Binding-site contacts:
Ligand atom C8 contacts residue ASN94 of chain 2.B at 4.0 Å.
Ligand atom C2 contacts residue ASN94 of chain 2.B at 2.0 Å.
Ligand atom C2 contacts residue GLU112 of chain 3.B at 3.2 Å.
Ligand atom O7 contacts residue ASN94 of chain 2.B at 3.0 Å (h-bond).
Ligand atom C5 contacts residue ASN94 of chain 2.B at 3.8 Å.
Ligand atom C3 contacts residue ASN94 of chain 2.B at 3.5 Å.
Ligand atom C7 contacts residue GLU112 of chain 3.B at 3.8 Å.
Ligand atom O5 contacts residue ASN94 of chain 2.B at 2.6 Å (h-bond).
Ligand atom O2 contacts residue GLY1 of chain 3.V at 4.5 Å.
Ligand atom O7 contacts residue GLU112 of chain 3.B at 4.1 Å.
Ligand atom N2 contacts residue ASN94 of chain 2.B at 2.3 Å (h-bond).
Ligand atom C7 contacts residue ASN94 of chain 2.B at 2.9 Å.
Ligand atom O3 contacts residue ASN94 of chain 2.B at 4.3 Å.
Ligand atom O5 contacts residue GLU112 of chain 3.B at 4.4 Å.
Ligand atom N2 contacts residue LYS99 of chain 2.B at 4.1 Å.
Ligand atom C8 contacts residue GLU112 of chain 3.B at 3.4 Å.
Ligand atom C1 contacts residue GLU112 of chain 3.B at 3.7 Å.
Ligand atom O2 contacts residue GLU112 of chain 3.B at 3.1 Å (salt-bridge).
Ligand atom C1 contacts residue ASN94 of chain 2.B at 1.6 Å.
Ligand atom C1 contacts residue LYS99 of chain 2.B at 4.4 Å.
Ligand atom C4 contacts residue ASN94 of chain 2.B at 4.1 Å.

The small molecule below binds the protein below.
Small molecule (SMILES): CC(=O)N[C@H]1[C@H](O[C@H]2[C@H](O[C@@H]3O[C@@H](C)[C@@H](O)[C@@H](O)[C@@H]3O)[C@@H](NC(C)=O)CO[C@@H]2CO)O[C@H](CO)[C@@H](O[C@@H]2O[C@H](CO[C@H]3O[C@H](CO)[C@@H](O)[C@H](O)[C@@H]3O)[C@@H](O)[C@H](O[C@H]3O[C@H](CO)[C@@H](O)[C@H](O)[C@@H]3O)[C@@H]2O[C@@H]2OC[C@@H](O)[C@H](O)[C@H]2O)[C@@H]1O

Sequence of chain 2.B:
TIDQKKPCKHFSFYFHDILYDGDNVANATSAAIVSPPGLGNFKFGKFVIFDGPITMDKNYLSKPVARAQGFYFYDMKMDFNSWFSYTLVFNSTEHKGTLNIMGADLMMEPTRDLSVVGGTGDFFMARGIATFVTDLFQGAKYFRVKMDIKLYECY

Sequence of chain 3.B:
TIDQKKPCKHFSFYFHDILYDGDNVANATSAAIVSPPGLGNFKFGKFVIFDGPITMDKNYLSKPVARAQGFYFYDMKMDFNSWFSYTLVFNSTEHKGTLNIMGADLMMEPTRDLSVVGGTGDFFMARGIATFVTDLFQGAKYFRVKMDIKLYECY